This protein binds this small molecule.
Small molecule (SMILES): CC(=O)N[C@@H]1[C@@H](O)[C@H](O)[C@@H](CO)O[C@H]1O

Sequence of chain 1.D:
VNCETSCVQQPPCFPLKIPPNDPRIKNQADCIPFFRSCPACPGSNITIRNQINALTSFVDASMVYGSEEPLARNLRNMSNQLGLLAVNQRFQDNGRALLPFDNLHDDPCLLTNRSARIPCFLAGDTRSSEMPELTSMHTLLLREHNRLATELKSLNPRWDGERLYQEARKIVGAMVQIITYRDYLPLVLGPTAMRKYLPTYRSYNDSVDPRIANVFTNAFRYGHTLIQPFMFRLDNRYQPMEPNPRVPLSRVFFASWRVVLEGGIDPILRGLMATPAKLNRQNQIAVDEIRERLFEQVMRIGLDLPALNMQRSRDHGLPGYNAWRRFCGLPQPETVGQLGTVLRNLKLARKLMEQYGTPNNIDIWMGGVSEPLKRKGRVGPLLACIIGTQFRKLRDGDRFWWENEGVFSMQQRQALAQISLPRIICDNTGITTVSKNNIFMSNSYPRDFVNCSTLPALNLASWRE

Binding-site contacts:
Ligand atom C2 contacts residue ASN77 of chain 1.D at 3.2 Å.
Ligand atom C1 contacts residue ASN77 of chain 1.D at 3.0 Å.
Ligand atom C1 contacts residue ASN80 of chain 1.D at 3.4 Å.
Ligand atom C3 contacts residue GLN89 of chain 1.D at 4.0 Å.
Ligand atom O7 contacts residue ALA86 of chain 1.D at 3.5 Å.
Ligand atom C7 contacts residue ASN77 of chain 1.D at 3.2 Å.
Ligand atom O7 contacts residue VAL87 of chain 1.D at 3.0 Å (h-bond).
Ligand atom O7 contacts residue ASN77 of chain 1.D at 2.9 Å (h-bond).
Ligand atom O7 contacts residue LEU85 of chain 1.D at 4.1 Å.
Ligand atom C8 contacts residue ASN77 of chain 1.D at 3.8 Å.
Ligand atom C8 contacts residue VAL87 of chain 1.D at 4.1 Å (hydrophobic).
Ligand atom O6 contacts residue LEU84 of chain 1.D at 4.2 Å.
Ligand atom C7 contacts residue ALA86 of chain 1.D at 4.1 Å (hydrophobic).
Ligand atom O5 contacts residue ASN80 of chain 1.D at 3.6 Å.
Ligand atom O5 contacts residue LEU84 of chain 1.D at 4.4 Å.
Ligand atom O3 contacts residue VAL87 of chain 1.D at 4.2 Å.
Ligand atom C7 contacts residue GLN89 of chain 1.D at 3.3 Å.
Ligand atom N2 contacts residue GLN89 of chain 1.D at 4.0 Å.
Ligand atom C8 contacts residue ALA86 of chain 1.D at 3.9 Å (hydrophobic).
Ligand atom O7 contacts residue GLN89 of chain 1.D at 3.5 Å (h-bond).
Ligand atom C8 contacts residue GLN89 of chain 1.D at 3.3 Å.
Ligand atom C7 contacts residue VAL87 of chain 1.D at 3.9 Å (hydrophobic).
Ligand atom N2 contacts residue ASN77 of chain 1.D at 3.0 Å (h-bond).
Ligand atom O3 contacts residue GLN89 of chain 1.D at 2.9 Å (h-bond).
Ligand atom O5 contacts residue ASN77 of chain 1.D at 3.6 Å.